Binding-site contacts:
Ligand atom C4' contacts residue ASP234 of chain 1.A at 3.4 Å.
Ligand atom C6 contacts residue GLU318 of chain 1.A at 3.7 Å.
Ligand atom O3P contacts residue GLY257 of chain 1.A at 2.9 Å (h-bond).
Ligand atom C8 contacts residue MET70 of chain 1.A at 3.6 Å (hydrophobic).
Ligand atom N7 contacts residue MET284 of chain 1.A at 3.0 Å (h-bond).
Ligand atom O6 contacts residue FWG1 of chain 1.C at 3.1 Å (h-bond).
Ligand atom O2' contacts residue FWG1 of chain 1.C at 3.4 Å.
Ligand atom O5' contacts residue GLY235 of chain 1.A at 3.5 Å.
Ligand atom C2 contacts residue CYS201 of chain 1.A at 3.3 Å (hydrophobic).
Ligand atom O1P contacts residue GLY236 of chain 1.A at 2.9 Å (h-bond).
Ligand atom O5' contacts residue GLY198 of chain 1.A at 3.6 Å.
Ligand atom O6 contacts residue GLY319 of chain 1.A at 3.3 Å.
Ligand atom N1 contacts residue GLU318 of chain 1.A at 2.6 Å (salt-bridge).
Ligand atom O3P contacts residue SER258 of chain 1.A at 3.4 Å (h-bond).
Ligand atom O2P contacts residue SER199 of chain 1.A at 2.8 Å (h-bond).
Ligand atom O2P contacts residue SER258 of chain 1.A at 3.1 Å (h-bond).
Ligand atom O1P contacts residue GLY198 of chain 1.A at 3.6 Å.
Ligand atom C2 contacts residue FWG1 of chain 1.C at 3.2 Å.
Ligand atom C6 contacts residue ILE200 of chain 1.A at 3.6 Å (hydrophobic).
Ligand atom C3' contacts residue ASP234 of chain 1.A at 3.4 Å.
Ligand atom O6 contacts residue GLY283 of chain 1.A at 3.2 Å.
Ligand atom N7 contacts residue GLY283 of chain 1.A at 3.6 Å.
Ligand atom C4 contacts residue FWG1 of chain 1.C at 3.7 Å.
Ligand atom O3' contacts residue SER68 of chain 1.A at 2.8 Å (h-bond).
Ligand atom C5' contacts residue TYR281 of chain 1.A at 3.5 Å (hydrophobic).
Ligand atom C3' contacts residue SER68 of chain 1.A at 3.6 Å.
Ligand atom C1' contacts residue FWG1 of chain 1.C at 3.6 Å.
Ligand atom C5 contacts residue ILE200 of chain 1.A at 3.4 Å (hydrophobic).
Ligand atom O6 contacts residue MET284 of chain 1.A at 3.3 Å (h-bond).
Ligand atom O2' contacts residue ASP234 of chain 1.A at 2.7 Å (salt-bridge).
Ligand atom O3' contacts residue ASP234 of chain 1.A at 2.5 Å (salt-bridge).
Ligand atom C4 contacts residue ILE200 of chain 1.A at 3.6 Å (hydrophobic).
Ligand atom N3 contacts residue FWG1 of chain 1.C at 3.3 Å.
Ligand atom C6 contacts residue FWG1 of chain 1.C at 2.9 Å.
Ligand atom N1 contacts residue FWG1 of chain 1.C at 2.7 Å (h-bond).
Ligand atom C2 contacts residue GLU318 of chain 1.A at 3.4 Å.
Ligand atom O2P contacts residue TYR281 of chain 1.A at 2.5 Å (h-bond).
Ligand atom O3' contacts residue MET255 of chain 1.A at 3.6 Å.
Ligand atom O6 contacts residue GLY285 of chain 1.A at 2.8 Å (h-bond).
Ligand atom O1P contacts residue SER199 of chain 1.A at 2.9 Å (h-bond).

Sequence of chain 1.A:
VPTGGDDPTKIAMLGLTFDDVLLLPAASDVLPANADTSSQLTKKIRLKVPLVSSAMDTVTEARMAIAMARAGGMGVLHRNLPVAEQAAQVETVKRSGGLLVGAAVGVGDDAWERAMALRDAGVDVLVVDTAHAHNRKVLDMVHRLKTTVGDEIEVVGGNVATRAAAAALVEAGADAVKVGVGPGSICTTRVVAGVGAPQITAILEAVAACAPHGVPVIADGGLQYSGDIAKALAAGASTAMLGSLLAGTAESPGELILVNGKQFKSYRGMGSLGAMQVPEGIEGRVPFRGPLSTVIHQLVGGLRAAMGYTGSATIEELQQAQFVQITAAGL

A protein and the small-molecule ligand that binds it are described below.
Small molecule (SMILES): O=c1[nH]cnc2c1ncn2[C@@H]1O[C@H](COP(=O)(O)O)[C@@H](O)[C@H]1O